The small molecule below binds the protein below.
Small molecule (SMILES): CC(=O)N[C@@H]1[C@@H](O)[C@H](O)[C@@H](CO)O[C@H]1O

Sequence of chain 1.B:
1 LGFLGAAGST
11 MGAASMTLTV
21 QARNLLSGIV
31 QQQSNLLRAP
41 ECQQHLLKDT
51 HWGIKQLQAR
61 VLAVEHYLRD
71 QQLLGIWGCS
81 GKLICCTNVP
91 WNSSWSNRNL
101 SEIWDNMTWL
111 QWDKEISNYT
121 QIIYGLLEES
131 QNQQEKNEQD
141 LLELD

Binding-site contacts:
Ligand atom C7 contacts residue ASN92 of chain 1.B at 3.2 Å.
Ligand atom C8 contacts residue ASN92 of chain 1.B at 3.8 Å.
Ligand atom O5 contacts residue SER94 of chain 1.B at 4.3 Å.
Ligand atom C3 contacts residue ASN92 of chain 1.B at 3.9 Å.
Ligand atom O7 contacts residue PRO90 of chain 1.B at 4.2 Å.
Ligand atom C8 contacts residue PRO90 of chain 1.B at 3.9 Å (hydrophobic).
Ligand atom O5 contacts residue ASN92 of chain 1.B at 2.5 Å (h-bond).
Ligand atom C4 contacts residue ASN92 of chain 1.B at 4.3 Å.
Ligand atom N2 contacts residue ASN92 of chain 1.B at 2.8 Å (h-bond).
Ligand atom C1 contacts residue SER94 of chain 1.B at 4.1 Å.
Ligand atom C5 contacts residue ASN92 of chain 1.B at 3.8 Å.
Ligand atom C2 contacts residue ASN92 of chain 1.B at 2.5 Å.
Ligand atom O7 contacts residue ASN92 of chain 1.B at 3.2 Å (h-bond).
Ligand atom C1 contacts residue ASN92 of chain 1.B at 1.5 Å.
Ligand atom C8 contacts residue TRP91 of chain 1.B at 3.5 Å (hydrophobic).